Sequence of chain 1.A:
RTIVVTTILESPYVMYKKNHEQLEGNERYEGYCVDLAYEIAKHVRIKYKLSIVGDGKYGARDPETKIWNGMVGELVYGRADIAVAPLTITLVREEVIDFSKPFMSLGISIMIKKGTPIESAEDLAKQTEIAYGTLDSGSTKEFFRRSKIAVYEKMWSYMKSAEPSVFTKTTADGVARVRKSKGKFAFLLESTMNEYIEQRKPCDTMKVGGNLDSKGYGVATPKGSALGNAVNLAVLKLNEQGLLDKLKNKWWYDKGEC

Binding-site contacts:
Ligand atom OE2 contacts residue GLU190 of chain 1.A at 3.9 Å.
Ligand atom CD contacts residue GLU190 of chain 1.A at 3.5 Å.
Ligand atom CA contacts residue PRO86 of chain 1.A at 4.1 Å (hydrophobic).
Ligand atom C contacts residue TYR58 of chain 1.A at 3.5 Å (hydrophobic).
Ligand atom CD contacts residue LEU135 of chain 1.A at 4.2 Å (hydrophobic).
Ligand atom CG contacts residue LEU135 of chain 1.A at 4.0 Å (hydrophobic).
Ligand atom CA contacts residue TYR58 of chain 1.A at 4.0 Å (hydrophobic).
Ligand atom CB contacts residue GLU190 of chain 1.A at 3.9 Å.
Ligand atom N contacts residue TYR58 of chain 1.A at 3.9 Å.
Ligand atom OE1 contacts residue LEU189 of chain 1.A at 4.1 Å.
Ligand atom O contacts residue ARG93 of chain 1.A at 2.9 Å (salt-bridge).
Ligand atom N contacts residue THR88 of chain 1.A at 2.9 Å (h-bond).
Ligand atom N contacts residue SER139 of chain 1.A at 4.0 Å.
Ligand atom C contacts residue ARG93 of chain 1.A at 3.6 Å.
Ligand atom OXT contacts residue PRO86 of chain 1.A at 3.6 Å.
Ligand atom CA contacts residue SER139 of chain 1.A at 3.1 Å.
Ligand atom OXT contacts residue THR88 of chain 1.A at 3.0 Å (h-bond).
Ligand atom N contacts residue PRO86 of chain 1.A at 2.9 Å (h-bond).
Ligand atom O contacts residue GLY138 of chain 1.A at 3.2 Å.
Ligand atom N contacts residue TYR217 of chain 1.A at 3.9 Å.
Ligand atom OE2 contacts residue GLY138 of chain 1.A at 3.8 Å.
Ligand atom OXT contacts residue ARG93 of chain 1.A at 3.0 Å (salt-bridge).
Ligand atom C contacts residue THR88 of chain 1.A at 3.8 Å.
Ligand atom C contacts residue SER139 of chain 1.A at 3.1 Å.
Ligand atom CA contacts residue THR88 of chain 1.A at 3.5 Å.
Ligand atom CG contacts residue MET193 of chain 1.A at 3.8 Å (hydrophobic).
Ligand atom N contacts residue GLU190 of chain 1.A at 2.6 Å (salt-bridge).
Ligand atom CB contacts residue TYR58 of chain 1.A at 3.6 Å (hydrophobic).
Ligand atom OE1 contacts residue GLU190 of chain 1.A at 3.7 Å.
Ligand atom CA contacts residue GLU190 of chain 1.A at 3.2 Å.
Ligand atom OXT contacts residue SER139 of chain 1.A at 3.6 Å.
Ligand atom OE1 contacts residue THR140 of chain 1.A at 2.7 Å (h-bond).
Ligand atom OXT contacts residue LEU87 of chain 1.A at 3.6 Å.
Ligand atom CG contacts residue GLU190 of chain 1.A at 3.5 Å.
Ligand atom OXT contacts residue TYR58 of chain 1.A at 3.4 Å.
Ligand atom O contacts residue TYR58 of chain 1.A at 3.3 Å.
Ligand atom CD contacts residue THR140 of chain 1.A at 3.2 Å.
Ligand atom OE2 contacts residue THR140 of chain 1.A at 3.1 Å (h-bond).
Ligand atom O contacts residue SER139 of chain 1.A at 2.9 Å (h-bond).
Ligand atom OE2 contacts residue SER139 of chain 1.A at 3.4 Å (h-bond).

A protein and the small-molecule ligand that binds it are described below.
Small molecule (SMILES): N[C@@H](CCC(=O)O)C(=O)O